Binding-site contacts:
Ligand atom C4 contacts residue PHE143 of chain 1.F at 4.2 Å (hydrophobic).
Ligand atom S1 contacts residue TRP28 of chain 1.F at 3.9 Å.
Ligand atom O2 contacts residue HIS251 of chain 1.F at 3.3 Å (h-bond).
Ligand atom S1 contacts residue HIS251 of chain 1.F at 3.5 Å (h-bond).
Ligand atom C4 contacts residue TRP28 of chain 1.F at 3.9 Å (hydrophobic).
Ligand atom C1 contacts residue TRP28 of chain 1.F at 4.5 Å (hydrophobic).
Ligand atom O2 contacts residue SER94 of chain 1.F at 2.5 Å (h-bond).
Ligand atom S1 contacts residue MET95 of chain 1.F at 3.6 Å.
Ligand atom C2 contacts residue SER94 of chain 1.F at 3.9 Å.
Ligand atom C1 contacts residue VAL225 of chain 1.F at 4.0 Å (hydrophobic).
Ligand atom C3 contacts residue PHE125 of chain 1.F at 3.9 Å (hydrophobic).
Ligand atom O2 contacts residue PHE162 of chain 1.F at 4.2 Å.
Ligand atom C3 contacts residue PHE198 of chain 1.F at 3.7 Å (hydrophobic).
Ligand atom C4 contacts residue ILE224 of chain 1.F at 3.6 Å (hydrophobic).
Ligand atom C1 contacts residue ILE224 of chain 1.F at 4.1 Å (hydrophobic).
Ligand atom O3 contacts residue TRP28 of chain 1.F at 2.9 Å (h-bond).
Ligand atom O3 contacts residue MET95 of chain 1.F at 3.0 Å (h-bond).
Ligand atom O3 contacts residue SER94 of chain 1.F at 2.2 Å (h-bond).
Ligand atom C2 contacts residue TRP28 of chain 1.F at 3.6 Å (hydrophobic).
Ligand atom C2 contacts residue PHE198 of chain 1.F at 4.1 Å (hydrophobic).
Ligand atom O3 contacts residue GLY27 of chain 1.F at 3.8 Å.
Ligand atom C2 contacts residue ILE224 of chain 1.F at 3.8 Å (hydrophobic).
Ligand atom C4 contacts residue PHE125 of chain 1.F at 4.1 Å (hydrophobic).
Ligand atom C1 contacts residue SER94 of chain 1.F at 2.6 Å.
Ligand atom C4 contacts residue PHE158 of chain 1.F at 4.3 Å (hydrophobic).
Ligand atom C3 contacts residue SER94 of chain 1.F at 3.2 Å.
Ligand atom O2 contacts residue TRP28 of chain 1.F at 3.8 Å.
Ligand atom C3 contacts residue VAL225 of chain 1.F at 4.4 Å (hydrophobic).
Ligand atom C4 contacts residue PHE198 of chain 1.F at 3.6 Å (hydrophobic).
Ligand atom S1 contacts residue SER94 of chain 1.F at 1.5 Å (h-bond).
Ligand atom C2 contacts residue PHE158 of chain 1.F at 4.3 Å (hydrophobic).
Ligand atom C3 contacts residue VAL121 of chain 1.F at 3.7 Å (hydrophobic).
Ligand atom C1 contacts residue HIS251 of chain 1.F at 4.2 Å.
Ligand atom C3 contacts residue MET95 of chain 1.F at 4.1 Å (hydrophobic).

Sequence of chain 1.F:
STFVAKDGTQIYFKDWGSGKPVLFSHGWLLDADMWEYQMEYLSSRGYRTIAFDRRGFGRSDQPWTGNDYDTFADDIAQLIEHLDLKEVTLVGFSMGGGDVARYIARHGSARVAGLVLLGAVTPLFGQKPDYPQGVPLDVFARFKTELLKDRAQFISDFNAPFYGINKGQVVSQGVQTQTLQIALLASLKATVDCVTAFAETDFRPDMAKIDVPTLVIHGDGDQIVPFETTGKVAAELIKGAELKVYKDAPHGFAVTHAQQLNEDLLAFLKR

The protein below binds the small molecule below.
Small molecule (SMILES): CC[C@@H](C)S(=O)(=O)[O-]